A protein and the small-molecule ligand that binds it are described below.
Small molecule (SMILES): NNC(=O)c1ccncc1

Binding-site contacts:
Ligand atom N1 contacts residue SER474 of chain 1.B at 4.0 Å.
Ligand atom C3 contacts residue GLU108 of chain 1.B at 3.6 Å.
Ligand atom N3 contacts residue ASP179 of chain 1.B at 3.6 Å.
Ligand atom C4 contacts residue LEU603 of chain 1.B at 4.1 Å (hydrophobic).
Ligand atom C1 contacts residue GLN602 of chain 1.B at 3.5 Å.
Ligand atom C5 contacts residue GLY473 of chain 1.B at 3.8 Å.
Ligand atom N2 contacts residue GLN602 of chain 1.B at 3.7 Å.
Ligand atom C4 contacts residue GLY473 of chain 1.B at 3.3 Å.
Ligand atom C4 contacts residue GLN602 of chain 1.B at 3.5 Å.
Ligand atom C contacts residue GLU178 of chain 1.B at 4.0 Å.
Ligand atom C4 contacts residue THR605 of chain 1.B at 3.6 Å.
Ligand atom C4 contacts residue SER474 of chain 1.B at 3.6 Å.
Ligand atom C2 contacts residue GLU108 of chain 1.B at 3.2 Å.
Ligand atom C5 contacts residue SER474 of chain 1.B at 3.5 Å.
Ligand atom C1 contacts residue SER474 of chain 1.B at 3.7 Å.
Ligand atom C2 contacts residue GLU178 of chain 1.B at 3.2 Å.
Ligand atom C3 contacts residue SER474 of chain 1.B at 4.1 Å.
Ligand atom C1 contacts residue GLU178 of chain 1.B at 4.0 Å.
Ligand atom C5 contacts residue GLN602 of chain 1.B at 3.3 Å.
Ligand atom N1 contacts residue THR605 of chain 1.B at 3.8 Å.
Ligand atom N3 contacts residue ARG103 of chain 1.B at 3.4 Å (salt-bridge).
Ligand atom O1 contacts residue LEU603 of chain 1.B at 3.9 Å.
Ligand atom C contacts residue SER474 of chain 1.B at 3.9 Å.
Ligand atom N1 contacts residue GLY473 of chain 1.B at 3.4 Å.
Ligand atom C contacts residue ARG103 of chain 1.B at 3.8 Å.
Ligand atom N2 contacts residue GLU178 of chain 1.B at 3.2 Å (salt-bridge).
Ligand atom N3 contacts residue VAL180 of chain 1.B at 3.7 Å.
Ligand atom C1 contacts residue GLY473 of chain 1.B at 4.1 Å.
Ligand atom C contacts residue GLN602 of chain 1.B at 3.0 Å.
Ligand atom C2 contacts residue SER474 of chain 1.B at 3.9 Å.
Ligand atom O1 contacts residue ARG103 of chain 1.B at 3.0 Å (salt-bridge).
Ligand atom C2 contacts residue GLY473 of chain 1.B at 4.0 Å.
Ligand atom C5 contacts residue LEU603 of chain 1.B at 4.1 Å (hydrophobic).
Ligand atom O1 contacts residue GLN602 of chain 1.B at 2.0 Å (h-bond).
Ligand atom N2 contacts residue ARG103 of chain 1.B at 4.0 Å.
Ligand atom N3 contacts residue GLN602 of chain 1.B at 3.9 Å.
Ligand atom N3 contacts residue GLU178 of chain 1.B at 3.5 Å.
Ligand atom C3 contacts residue GLY473 of chain 1.B at 3.5 Å.
Ligand atom C3 contacts residue GLU178 of chain 1.B at 4.0 Å.
Ligand atom O1 contacts residue SER474 of chain 1.B at 4.0 Å.

Sequence of chain 1.B:
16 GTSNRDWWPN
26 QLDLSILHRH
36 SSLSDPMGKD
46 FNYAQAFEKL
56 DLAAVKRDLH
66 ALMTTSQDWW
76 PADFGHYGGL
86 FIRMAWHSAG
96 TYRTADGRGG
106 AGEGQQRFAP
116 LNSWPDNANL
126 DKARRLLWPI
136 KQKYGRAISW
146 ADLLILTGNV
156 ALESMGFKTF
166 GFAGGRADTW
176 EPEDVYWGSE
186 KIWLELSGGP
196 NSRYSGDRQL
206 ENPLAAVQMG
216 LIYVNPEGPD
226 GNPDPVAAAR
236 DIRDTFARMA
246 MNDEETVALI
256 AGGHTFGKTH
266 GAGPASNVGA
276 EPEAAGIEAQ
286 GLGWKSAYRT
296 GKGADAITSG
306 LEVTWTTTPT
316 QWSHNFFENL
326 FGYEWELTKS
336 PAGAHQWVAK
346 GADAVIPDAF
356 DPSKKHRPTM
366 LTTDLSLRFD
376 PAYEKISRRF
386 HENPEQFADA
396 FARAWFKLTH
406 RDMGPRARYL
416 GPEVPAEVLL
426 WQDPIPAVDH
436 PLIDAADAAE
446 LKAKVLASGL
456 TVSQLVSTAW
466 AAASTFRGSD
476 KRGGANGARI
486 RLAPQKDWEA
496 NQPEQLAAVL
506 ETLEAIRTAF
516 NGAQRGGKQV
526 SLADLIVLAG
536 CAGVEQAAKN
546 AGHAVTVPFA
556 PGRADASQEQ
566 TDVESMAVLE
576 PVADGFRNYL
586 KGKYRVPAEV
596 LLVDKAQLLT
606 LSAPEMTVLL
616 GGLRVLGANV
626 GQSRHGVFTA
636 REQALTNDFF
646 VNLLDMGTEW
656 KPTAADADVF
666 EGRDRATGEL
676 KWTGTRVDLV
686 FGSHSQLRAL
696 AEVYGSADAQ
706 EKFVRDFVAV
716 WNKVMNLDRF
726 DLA